Binding-site contacts:
Ligand atom O32 contacts residue MN1 of chain 1.KA at 2.2 Å.
Ligand atom O33 contacts residue ARG214 of chain 1.D at 3.2 Å.
Ligand atom C38 contacts residue PHE160 of chain 1.C at 3.2 Å (hydrophobic).
Ligand atom N17 contacts residue ARG214 of chain 1.D at 3.6 Å (salt-bridge).
Ligand atom C31 contacts residue ASN215 of chain 1.D at 3.3 Å.
Ligand atom O33 contacts residue SER213 of chain 1.D at 3.5 Å (h-bond).
Ligand atom C34 contacts residue ARG216 of chain 1.D at 3.5 Å.
Ligand atom O18 contacts residue ARG214 of chain 1.D at 2.4 Å (salt-bridge).
Ligand atom O33 contacts residue TYR122 of chain 1.D at 2.7 Å (h-bond).
Ligand atom C36 contacts residue ARG216 of chain 1.D at 3.5 Å.
Ligand atom N03 contacts residue LEU192 of chain 1.C at 3.4 Å.
Ligand atom N10 contacts residue TYR190 of chain 1.C at 3.7 Å.
Ligand atom N01 contacts residue ASP224 of chain 1.C at 3.2 Å (salt-bridge).
Ligand atom O09 contacts residue TYR190 of chain 1.C at 3.4 Å.
Ligand atom C21 contacts residue TYR190 of chain 1.C at 3.5 Å (hydrophobic).
Ligand atom C25 contacts residue ALA218 of chain 1.D at 3.8 Å (hydrophobic).
Ligand atom N01 contacts residue SER225 of chain 1.C at 2.9 Å (h-bond).
Ligand atom C31 contacts residue SER121 of chain 1.D at 3.4 Å.
Ligand atom C30 contacts residue ASN215 of chain 1.D at 3.2 Å.
Ligand atom O32 contacts residue ASN215 of chain 1.D at 3.0 Å (h-bond).
Ligand atom C34 contacts residue ASN215 of chain 1.D at 3.3 Å.
Ligand atom O32 contacts residue GLU220 of chain 1.D at 2.9 Å (salt-bridge).
Ligand atom C37 contacts residue TYR190 of chain 1.C at 3.5 Å (hydrophobic).
Ligand atom N03 contacts residue TYR189 of chain 1.C at 2.9 Å (h-bond).
Ligand atom C02 contacts residue ASP224 of chain 1.C at 3.4 Å.
Ligand atom N03 contacts residue ASP224 of chain 1.C at 2.6 Å (salt-bridge).
Ligand atom C38 contacts residue TYR190 of chain 1.C at 3.6 Å (hydrophobic).
Ligand atom C31 contacts residue MN1 of chain 1.KA at 3.3 Å.
Ligand atom C08 contacts residue TYR190 of chain 1.C at 3.4 Å (hydrophobic).
Ligand atom C07 contacts residue TYR190 of chain 1.C at 3.6 Å (hydrophobic).
Ligand atom C05 contacts residue LEU192 of chain 1.C at 3.4 Å (hydrophobic).
Ligand atom C02 contacts residue SER225 of chain 1.C at 3.7 Å.
Ligand atom N29 contacts residue ASN215 of chain 1.D at 3.7 Å.
Ligand atom C12 contacts residue PHE160 of chain 1.C at 3.5 Å (hydrophobic).
Ligand atom O33 contacts residue ASN215 of chain 1.D at 3.2 Å (h-bond).
Ligand atom C36 contacts residue ALA218 of chain 1.D at 3.7 Å (hydrophobic).
Ligand atom C05 contacts residue PHE231 of chain 1.C at 3.5 Å (hydrophobic).
Ligand atom O32 contacts residue SER121 of chain 1.D at 3.0 Å.
Ligand atom C31 contacts residue TYR122 of chain 1.D at 3.4 Å (hydrophobic).
Ligand atom O33 contacts residue SER121 of chain 1.D at 3.3 Å.

Sequence of chain 1.C:
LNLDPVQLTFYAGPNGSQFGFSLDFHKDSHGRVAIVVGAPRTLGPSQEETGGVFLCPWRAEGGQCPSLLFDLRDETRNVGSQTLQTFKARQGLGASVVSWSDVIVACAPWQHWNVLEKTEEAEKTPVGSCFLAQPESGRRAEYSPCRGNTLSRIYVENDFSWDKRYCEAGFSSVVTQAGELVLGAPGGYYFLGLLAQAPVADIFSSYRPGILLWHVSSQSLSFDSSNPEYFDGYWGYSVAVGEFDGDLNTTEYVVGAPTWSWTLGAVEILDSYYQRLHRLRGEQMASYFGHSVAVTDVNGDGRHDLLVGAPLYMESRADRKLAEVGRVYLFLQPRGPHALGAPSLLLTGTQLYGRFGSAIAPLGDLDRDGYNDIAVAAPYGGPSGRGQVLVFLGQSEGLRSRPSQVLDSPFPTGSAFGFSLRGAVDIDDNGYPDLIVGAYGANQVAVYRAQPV

Sequence of chain 1.D:
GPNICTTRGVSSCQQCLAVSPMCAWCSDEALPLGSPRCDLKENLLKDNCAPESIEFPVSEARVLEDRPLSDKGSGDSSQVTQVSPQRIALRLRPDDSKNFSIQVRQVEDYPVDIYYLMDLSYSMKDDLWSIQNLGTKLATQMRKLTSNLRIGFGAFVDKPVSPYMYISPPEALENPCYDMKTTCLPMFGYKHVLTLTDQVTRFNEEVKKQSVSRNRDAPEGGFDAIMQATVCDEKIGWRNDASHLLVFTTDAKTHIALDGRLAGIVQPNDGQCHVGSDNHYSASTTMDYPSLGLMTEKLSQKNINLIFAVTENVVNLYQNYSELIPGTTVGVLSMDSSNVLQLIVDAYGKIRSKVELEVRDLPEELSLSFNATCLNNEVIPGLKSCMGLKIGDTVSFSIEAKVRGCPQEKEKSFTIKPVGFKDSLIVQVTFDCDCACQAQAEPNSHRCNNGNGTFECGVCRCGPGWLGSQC

A small-molecule ligand and the protein it binds are described below.
Small molecule (SMILES): [H]/N=C(\N)c1ccc(C(=O)N[C@@H](Cc2ccc([N+](=O)[O-])cc2)C(=O)N2CCc3nn(CC(=O)O)cc3C2)cc1